The small molecule below binds the protein below.
Small molecule (SMILES): N[C@@H](Cc1c[nH]c2ccccc12)C(=O)O

Sequence of chain 1.H:
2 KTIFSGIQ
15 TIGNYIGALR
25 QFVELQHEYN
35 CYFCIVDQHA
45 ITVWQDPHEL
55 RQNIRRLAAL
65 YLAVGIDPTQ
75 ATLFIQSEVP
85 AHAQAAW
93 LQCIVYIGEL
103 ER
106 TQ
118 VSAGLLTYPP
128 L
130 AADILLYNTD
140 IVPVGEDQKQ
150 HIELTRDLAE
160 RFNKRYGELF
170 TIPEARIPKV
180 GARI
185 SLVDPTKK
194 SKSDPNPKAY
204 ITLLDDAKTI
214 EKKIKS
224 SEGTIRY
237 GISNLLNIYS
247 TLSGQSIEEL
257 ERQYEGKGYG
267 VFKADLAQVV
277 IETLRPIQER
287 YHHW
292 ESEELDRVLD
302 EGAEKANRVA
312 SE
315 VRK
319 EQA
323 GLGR

Binding-site contacts:
Ligand atom CG contacts residue GLY7 of chain 1.H at 3.5 Å.
Ligand atom NE1 contacts residue MSE129 of chain 1.H at 3.5 Å.
Ligand atom NE1 contacts residue HIS43 of chain 1.H at 3.4 Å.
Ligand atom CE3 contacts residue GLY7 of chain 1.H at 3.8 Å.
Ligand atom CZ2 contacts residue ASP132 of chain 1.H at 4.2 Å.
Ligand atom CH2 contacts residue PHE5 of chain 1.H at 4.2 Å (hydrophobic).
Ligand atom N contacts residue MSE129 of chain 1.H at 3.8 Å.
Ligand atom CD1 contacts residue VAL40 of chain 1.H at 3.6 Å (hydrophobic).
Ligand atom CH2 contacts residue ILE133 of chain 1.H at 3.6 Å (hydrophobic).
Ligand atom C contacts residue GLN147 of chain 1.H at 4.2 Å.
Ligand atom CE3 contacts residue VAL143 of chain 1.H at 4.2 Å (hydrophobic).
Ligand atom CZ2 contacts residue MSE129 of chain 1.H at 3.5 Å.
Ligand atom CZ3 contacts residue VAL143 of chain 1.H at 3.8 Å (hydrophobic).
Ligand atom CZ3 contacts residue VAL141 of chain 1.H at 3.7 Å (hydrophobic).
Ligand atom CD2 contacts residue GLY7 of chain 1.H at 3.7 Å.
Ligand atom CZ2 contacts residue ILE133 of chain 1.H at 3.7 Å (hydrophobic).
Ligand atom CE2 contacts residue ASP132 of chain 1.H at 3.9 Å.
Ligand atom CH2 contacts residue VAL141 of chain 1.H at 3.8 Å (hydrophobic).
Ligand atom CZ3 contacts residue MSE129 of chain 1.H at 4.0 Å.
Ligand atom CD1 contacts residue MSE129 of chain 1.H at 4.2 Å.
Ligand atom CE2 contacts residue GLY7 of chain 1.H at 4.1 Å.
Ligand atom CD1 contacts residue HIS43 of chain 1.H at 3.4 Å.
Ligand atom OXT contacts residue GLN147 of chain 1.H at 4.1 Å.
Ligand atom CH2 contacts residue MSE129 of chain 1.H at 4.2 Å.
Ligand atom CA contacts residue GLN147 of chain 1.H at 3.9 Å.
Ligand atom CD2 contacts residue MSE129 of chain 1.H at 4.0 Å.
Ligand atom CE3 contacts residue GLN147 of chain 1.H at 4.2 Å.
Ligand atom O contacts residue GLN9 of chain 1.H at 3.6 Å.
Ligand atom CE2 contacts residue MSE129 of chain 1.H at 3.4 Å.
Ligand atom CZ3 contacts residue GLY7 of chain 1.H at 4.0 Å.
Ligand atom OXT contacts residue GLN9 of chain 1.H at 4.2 Å.
Ligand atom N contacts residue GLN147 of chain 1.H at 4.1 Å.
Ligand atom NE1 contacts residue VAL40 of chain 1.H at 3.8 Å.
Ligand atom CZ2 contacts residue PHE5 of chain 1.H at 4.2 Å (hydrophobic).
Ligand atom CD1 contacts residue ASP132 of chain 1.H at 3.8 Å.
Ligand atom CE3 contacts residue MSE129 of chain 1.H at 4.0 Å.
Ligand atom CB contacts residue GLY7 of chain 1.H at 3.3 Å.
Ligand atom C contacts residue GLN9 of chain 1.H at 4.1 Å.
Ligand atom NE1 contacts residue ASP132 of chain 1.H at 2.9 Å (salt-bridge).
Ligand atom CH2 contacts residue GLY7 of chain 1.H at 4.3 Å.